A protein and the small-molecule ligand that binds it are described below.
Small molecule (SMILES): CCCCCCCCCCCC[N+](C)(C)CCCS(=O)(=O)O

Binding-site contacts:
Ligand atom C3 contacts residue TRP374 of chain 47.A at 4.3 Å (hydrophobic).
Ligand atom C6 contacts residue C151 of chain 47.D at 4.2 Å.
Ligand atom S1 contacts residue GLY222 of chain 47.A at 3.0 Å (h-bond).
Ligand atom C12 contacts residue C151 of chain 47.D at 3.4 Å.
Ligand atom O1S contacts residue GLY222 of chain 47.A at 2.3 Å (h-bond).
Ligand atom C2 contacts residue TRP374 of chain 47.A at 4.1 Å (hydrophobic).
Ligand atom C7 contacts residue C151 of chain 47.D at 3.4 Å.
Ligand atom C13 contacts residue C151 of chain 47.D at 4.5 Å.
Ligand atom O2S contacts residue GLY222 of chain 47.A at 3.3 Å (h-bond).
Ligand atom O3S contacts residue ARG224 of chain 47.A at 2.9 Å (salt-bridge).
Ligand atom S1 contacts residue ARG224 of chain 47.A at 4.3 Å.
Ligand atom C16 contacts residue ASP229 of chain 47.A at 4.3 Å.
Ligand atom O1S contacts residue TRP374 of chain 47.A at 4.3 Å.
Ligand atom O3S contacts residue TRP374 of chain 47.A at 3.3 Å.
Ligand atom S1 contacts residue LYS215 of chain 47.A at 4.1 Å.
Ligand atom S1 contacts residue TRP374 of chain 47.A at 4.0 Å.
Ligand atom C11 contacts residue C151 of chain 47.D at 3.5 Å.
Ligand atom C5 contacts residue C151 of chain 47.D at 4.0 Å.
Ligand atom O3S contacts residue PHE223 of chain 47.A at 3.9 Å.
Ligand atom O3S contacts residue GLY222 of chain 47.A at 2.9 Å (h-bond).
Ligand atom C9 contacts residue C151 of chain 47.D at 3.4 Å.
Ligand atom O2S contacts residue ARG224 of chain 47.A at 4.5 Å.
Ligand atom C10 contacts residue C151 of chain 47.D at 3.4 Å.
Ligand atom O1S contacts residue LYS215 of chain 47.A at 2.7 Å (salt-bridge).
Ligand atom O1S contacts residue PHE223 of chain 47.A at 4.5 Å.
Ligand atom C8 contacts residue C151 of chain 47.D at 3.7 Å.
Ligand atom C1 contacts residue TRP374 of chain 47.A at 3.6 Å (hydrophobic).

Sequence of chain 47.A:
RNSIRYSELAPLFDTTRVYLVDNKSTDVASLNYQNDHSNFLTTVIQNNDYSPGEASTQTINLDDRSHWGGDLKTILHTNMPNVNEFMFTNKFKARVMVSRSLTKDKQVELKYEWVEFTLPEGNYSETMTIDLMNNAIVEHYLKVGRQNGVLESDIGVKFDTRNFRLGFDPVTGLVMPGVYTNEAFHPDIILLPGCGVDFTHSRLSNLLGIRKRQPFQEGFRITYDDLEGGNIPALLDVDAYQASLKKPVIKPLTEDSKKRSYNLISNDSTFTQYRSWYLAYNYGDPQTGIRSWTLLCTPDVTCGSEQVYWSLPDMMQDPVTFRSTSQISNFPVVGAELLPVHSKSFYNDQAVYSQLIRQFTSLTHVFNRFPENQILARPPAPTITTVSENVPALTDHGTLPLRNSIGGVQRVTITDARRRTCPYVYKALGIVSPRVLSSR